Sequence of chain 1.B:
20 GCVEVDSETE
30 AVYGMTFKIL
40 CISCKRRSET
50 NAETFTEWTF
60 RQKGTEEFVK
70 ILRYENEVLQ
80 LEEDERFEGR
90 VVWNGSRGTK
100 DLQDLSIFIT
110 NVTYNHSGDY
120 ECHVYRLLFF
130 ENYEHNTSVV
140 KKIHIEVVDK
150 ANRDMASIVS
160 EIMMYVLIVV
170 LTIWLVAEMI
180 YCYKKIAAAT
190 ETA

Binding-site contacts:
Ligand atom C4 contacts residue ASN114 of chain 1.B at 4.3 Å.
Ligand atom O5 contacts residue ASN114 of chain 1.B at 2.5 Å (h-bond).
Ligand atom O7 contacts residue ASN114 of chain 1.B at 3.7 Å.
Ligand atom C5 contacts residue ASN114 of chain 1.B at 3.7 Å.
Ligand atom C7 contacts residue ASN114 of chain 1.B at 3.5 Å.
Ligand atom N2 contacts residue ASN114 of chain 1.B at 2.9 Å (h-bond).
Ligand atom C1 contacts residue ASN114 of chain 1.B at 1.5 Å.
Ligand atom C7 contacts residue GLN61 of chain 1.B at 4.2 Å.
Ligand atom C2 contacts residue ASN114 of chain 1.B at 2.5 Å.
Ligand atom C8 contacts residue GLN61 of chain 1.B at 3.6 Å.
Ligand atom C3 contacts residue ASN114 of chain 1.B at 3.8 Å.
Ligand atom O6 contacts residue THR112 of chain 1.B at 3.7 Å.
Ligand atom C8 contacts residue ASN114 of chain 1.B at 4.0 Å.

The small molecule below binds the protein below.
Small molecule (SMILES): CC(=O)N[C@@H]1[C@@H](O)[C@H](O)[C@@H](CO)O[C@H]1O